Binding-site contacts:
Ligand atom C3 contacts residue ASN319 of chain 1.A at 3.7 Å.
Ligand atom C5 contacts residue ASN319 of chain 1.A at 3.6 Å.
Ligand atom C1 contacts residue ASN319 of chain 1.A at 1.4 Å.
Ligand atom C7 contacts residue ASN319 of chain 1.A at 3.4 Å.
Ligand atom C6 contacts residue ASN319 of chain 1.A at 4.3 Å.
Ligand atom C8 contacts residue GLN568 of chain 1.A at 4.0 Å.
Ligand atom N2 contacts residue ASN319 of chain 1.A at 2.8 Å (h-bond).
Ligand atom C2 contacts residue ASN319 of chain 1.A at 2.4 Å.
Ligand atom O7 contacts residue ASN319 of chain 1.A at 4.3 Å.
Ligand atom C4 contacts residue GLN568 of chain 1.A at 4.2 Å.
Ligand atom C4 contacts residue ASN319 of chain 1.A at 4.1 Å.
Ligand atom O5 contacts residue ASN319 of chain 1.A at 2.3 Å (h-bond).
Ligand atom C8 contacts residue ASN319 of chain 1.A at 3.5 Å.
Ligand atom O6 contacts residue ASN319 of chain 1.A at 3.5 Å (h-bond).

Sequence of chain 1.A:
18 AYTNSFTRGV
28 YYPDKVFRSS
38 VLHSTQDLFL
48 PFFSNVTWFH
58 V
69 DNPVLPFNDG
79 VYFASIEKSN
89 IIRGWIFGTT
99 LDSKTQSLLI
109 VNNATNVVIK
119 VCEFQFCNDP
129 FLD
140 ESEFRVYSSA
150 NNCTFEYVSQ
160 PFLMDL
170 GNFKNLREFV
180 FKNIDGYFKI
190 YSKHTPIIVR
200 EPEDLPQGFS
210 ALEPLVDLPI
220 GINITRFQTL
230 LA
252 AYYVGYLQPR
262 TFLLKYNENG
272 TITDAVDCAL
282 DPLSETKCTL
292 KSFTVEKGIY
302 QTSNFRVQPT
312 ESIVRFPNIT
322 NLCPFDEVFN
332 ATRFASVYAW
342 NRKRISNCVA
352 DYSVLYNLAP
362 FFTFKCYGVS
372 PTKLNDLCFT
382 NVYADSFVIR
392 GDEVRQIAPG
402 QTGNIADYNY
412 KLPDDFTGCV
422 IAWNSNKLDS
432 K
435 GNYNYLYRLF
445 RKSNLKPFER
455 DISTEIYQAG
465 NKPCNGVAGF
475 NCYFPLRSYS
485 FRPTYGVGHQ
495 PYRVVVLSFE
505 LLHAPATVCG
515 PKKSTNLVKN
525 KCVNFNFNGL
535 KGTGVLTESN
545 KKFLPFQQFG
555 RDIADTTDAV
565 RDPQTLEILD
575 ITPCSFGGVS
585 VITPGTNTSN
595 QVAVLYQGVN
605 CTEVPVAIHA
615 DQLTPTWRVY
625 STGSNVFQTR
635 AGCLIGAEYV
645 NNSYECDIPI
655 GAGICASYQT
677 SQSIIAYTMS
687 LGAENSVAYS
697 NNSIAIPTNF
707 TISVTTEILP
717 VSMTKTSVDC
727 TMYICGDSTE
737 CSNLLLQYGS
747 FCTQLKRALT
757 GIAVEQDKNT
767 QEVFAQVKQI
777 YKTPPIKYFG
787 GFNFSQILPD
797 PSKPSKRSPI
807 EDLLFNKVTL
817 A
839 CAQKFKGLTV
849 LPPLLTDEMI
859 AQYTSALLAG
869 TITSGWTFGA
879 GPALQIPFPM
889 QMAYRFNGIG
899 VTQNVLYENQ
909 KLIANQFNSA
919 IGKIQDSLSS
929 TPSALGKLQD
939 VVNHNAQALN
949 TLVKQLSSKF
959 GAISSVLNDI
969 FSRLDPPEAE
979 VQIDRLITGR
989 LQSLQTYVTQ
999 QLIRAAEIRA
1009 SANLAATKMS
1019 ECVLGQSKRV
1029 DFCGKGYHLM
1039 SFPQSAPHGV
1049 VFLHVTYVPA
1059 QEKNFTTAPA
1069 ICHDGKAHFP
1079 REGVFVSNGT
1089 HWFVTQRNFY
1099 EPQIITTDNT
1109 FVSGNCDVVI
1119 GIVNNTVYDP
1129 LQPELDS

This small molecule binds to this protein.
Small molecule (SMILES): CC(=O)N[C@@H]1[C@@H](O)[C@H](O)[C@@H](CO)O[C@H]1O